Sequence of chain 1.N:
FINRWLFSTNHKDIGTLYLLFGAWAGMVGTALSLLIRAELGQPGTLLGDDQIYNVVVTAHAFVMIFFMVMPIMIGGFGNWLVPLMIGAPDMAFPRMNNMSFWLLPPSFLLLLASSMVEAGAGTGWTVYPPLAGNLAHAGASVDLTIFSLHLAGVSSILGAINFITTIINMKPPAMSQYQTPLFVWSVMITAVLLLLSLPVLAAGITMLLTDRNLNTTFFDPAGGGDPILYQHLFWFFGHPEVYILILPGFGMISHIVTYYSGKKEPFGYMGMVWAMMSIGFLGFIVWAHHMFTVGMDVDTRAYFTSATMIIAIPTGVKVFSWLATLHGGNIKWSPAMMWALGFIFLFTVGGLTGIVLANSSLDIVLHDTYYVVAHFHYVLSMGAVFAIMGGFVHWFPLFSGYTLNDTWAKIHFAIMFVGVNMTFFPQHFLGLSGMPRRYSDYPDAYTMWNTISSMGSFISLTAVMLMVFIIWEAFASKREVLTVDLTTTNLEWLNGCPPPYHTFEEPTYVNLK

Sequence of chain 1.O:
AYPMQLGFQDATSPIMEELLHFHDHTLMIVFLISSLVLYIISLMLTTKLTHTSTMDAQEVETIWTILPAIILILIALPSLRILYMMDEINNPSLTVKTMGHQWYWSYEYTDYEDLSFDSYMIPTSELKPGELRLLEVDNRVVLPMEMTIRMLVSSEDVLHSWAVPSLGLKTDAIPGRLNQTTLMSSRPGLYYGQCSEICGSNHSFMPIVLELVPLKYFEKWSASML

A protein and the small-molecule ligand that binds it are described below.
Small molecule (SMILES): C[C@H](CCC(=O)O)[C@H]1CC[C@H]2[C@@H]3[C@H](O)C[C@@H]4C[C@H](O)CC[C@]4(C)[C@H]3C[C@H](O)[C@]12C

Binding-site contacts:
Ligand atom C4 contacts residue GLU62 of chain 1.O at 3.9 Å.
Ligand atom O3 contacts residue THR66 of chain 1.O at 4.2 Å.
Ligand atom C16 contacts residue MET271 of chain 1.N at 3.6 Å (hydrophobic).
Ligand atom C18 contacts residue TRP275 of chain 1.N at 3.9 Å (hydrophobic).
Ligand atom C24 contacts residue MET271 of chain 1.N at 3.9 Å (hydrophobic).
Ligand atom O7 contacts residue GLU62 of chain 1.O at 2.8 Å (salt-bridge).
Ligand atom O26 contacts residue MET271 of chain 1.N at 4.1 Å.
Ligand atom C7 contacts residue TRP275 of chain 1.N at 3.8 Å (hydrophobic).
Ligand atom C19 contacts residue TRP275 of chain 1.N at 3.8 Å (hydrophobic).
Ligand atom C5 contacts residue THR66 of chain 1.O at 3.9 Å.
Ligand atom C15 contacts residue GLY272 of chain 1.N at 3.7 Å.
Ligand atom C4 contacts residue THR66 of chain 1.O at 3.6 Å.
Ligand atom O3 contacts residue GLU62 of chain 1.O at 3.8 Å.
Ligand atom O3 contacts residue THR63 of chain 1.O at 2.9 Å (h-bond).
Ligand atom C3 contacts residue GLU62 of chain 1.O at 4.3 Å.
Ligand atom C15 contacts residue TRP275 of chain 1.N at 3.8 Å (hydrophobic).
Ligand atom C3 contacts residue THR66 of chain 1.O at 3.6 Å.
Ligand atom C7 contacts residue GLU62 of chain 1.O at 3.6 Å.
Ligand atom C4 contacts residue THR63 of chain 1.O at 4.3 Å.
Ligand atom C16 contacts residue GLY272 of chain 1.N at 4.3 Å.
Ligand atom C6 contacts residue TRP275 of chain 1.N at 3.7 Å (hydrophobic).
Ligand atom C15 contacts residue MET271 of chain 1.N at 3.8 Å (hydrophobic).
Ligand atom C6 contacts residue THR66 of chain 1.O at 4.0 Å.
Ligand atom C5 contacts residue TRP275 of chain 1.N at 4.5 Å (hydrophobic).
Ligand atom C8 contacts residue TRP275 of chain 1.N at 4.2 Å (hydrophobic).
Ligand atom C6 contacts residue GLU62 of chain 1.O at 3.9 Å.
Ligand atom O25 contacts residue MET271 of chain 1.N at 3.3 Å.
Ligand atom C16 contacts residue TRP275 of chain 1.N at 4.5 Å (hydrophobic).
Ligand atom C3 contacts residue THR63 of chain 1.O at 4.2 Å.
Ligand atom C22 contacts residue MET271 of chain 1.N at 4.0 Å (hydrophobic).